Sequence of chain 1.A:
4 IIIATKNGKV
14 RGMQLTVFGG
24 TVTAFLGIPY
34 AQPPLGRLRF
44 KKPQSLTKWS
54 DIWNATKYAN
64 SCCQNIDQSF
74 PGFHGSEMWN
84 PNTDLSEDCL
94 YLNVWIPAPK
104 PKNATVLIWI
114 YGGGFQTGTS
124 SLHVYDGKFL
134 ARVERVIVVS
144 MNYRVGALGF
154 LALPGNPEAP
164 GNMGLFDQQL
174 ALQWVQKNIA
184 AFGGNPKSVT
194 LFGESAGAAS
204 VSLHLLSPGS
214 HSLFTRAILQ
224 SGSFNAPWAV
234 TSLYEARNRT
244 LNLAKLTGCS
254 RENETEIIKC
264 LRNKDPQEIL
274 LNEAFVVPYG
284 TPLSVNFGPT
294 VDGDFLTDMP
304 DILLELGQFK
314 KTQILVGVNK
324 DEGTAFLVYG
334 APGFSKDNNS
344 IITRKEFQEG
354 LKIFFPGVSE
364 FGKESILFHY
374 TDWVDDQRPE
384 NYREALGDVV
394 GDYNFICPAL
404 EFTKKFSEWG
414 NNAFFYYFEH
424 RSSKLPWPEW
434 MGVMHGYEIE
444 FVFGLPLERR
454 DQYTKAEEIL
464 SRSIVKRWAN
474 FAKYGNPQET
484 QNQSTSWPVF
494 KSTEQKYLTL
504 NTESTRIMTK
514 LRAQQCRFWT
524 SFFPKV

Binding-site contacts:
Ligand atom C26 contacts residue ASN397 of chain 1.A at 3.7 Å.
Ligand atom C09 contacts residue HIS438 of chain 1.A at 3.7 Å.
Ligand atom C33 contacts residue PRO285 of chain 1.A at 3.9 Å (hydrophobic).
Ligand atom C32 contacts residue LEU286 of chain 1.A at 3.8 Å (hydrophobic).
Ligand atom C11 contacts residue TYR332 of chain 1.A at 3.2 Å (hydrophobic).
Ligand atom C25 contacts residue PHE398 of chain 1.A at 3.5 Å (hydrophobic).
Ligand atom C12 contacts residue TYR332 of chain 1.A at 3.4 Å (hydrophobic).
Ligand atom C19 contacts residue GLY117 of chain 1.A at 3.6 Å.
Ligand atom O17 contacts residue THR120 of chain 1.A at 3.7 Å.
Ligand atom C01 contacts residue GLY116 of chain 1.A at 3.8 Å.
Ligand atom C25 contacts residue TRP231 of chain 1.A at 3.7 Å (hydrophobic).
Ligand atom C10 contacts residue ALA328 of chain 1.A at 3.9 Å (hydrophobic).
Ligand atom C29 contacts residue LEU286 of chain 1.A at 3.0 Å (hydrophobic).
Ligand atom C33 contacts residue GLY116 of chain 1.A at 3.9 Å.
Ligand atom C20 contacts residue GLY117 of chain 1.A at 3.8 Å.
Ligand atom C03 contacts residue GLY439 of chain 1.A at 3.9 Å.
Ligand atom C06 contacts residue HIS438 of chain 1.A at 4.0 Å.
Ligand atom C31 contacts residue GLY117 of chain 1.A at 3.8 Å.
Ligand atom C19 contacts residue GLY116 of chain 1.A at 3.9 Å.
Ligand atom C04 contacts residue TRP82 of chain 1.A at 3.7 Å (hydrophobic).
Ligand atom O17 contacts residue GLY116 of chain 1.A at 3.8 Å.
Ligand atom C18 contacts residue GLY116 of chain 1.A at 3.7 Å.
Ligand atom C26 contacts residue PHE398 of chain 1.A at 3.8 Å (hydrophobic).
Ligand atom C27 contacts residue ASN397 of chain 1.A at 3.8 Å.
Ligand atom C01 contacts residue SER198 of chain 1.A at 3.7 Å.
Ligand atom C13 contacts residue TYR332 of chain 1.A at 3.7 Å (hydrophobic).
Ligand atom C03 contacts residue TRP82 of chain 1.A at 3.5 Å (hydrophobic).
Ligand atom C31 contacts residue LEU286 of chain 1.A at 3.5 Å (hydrophobic).
Ligand atom C01 contacts residue GLU197 of chain 1.A at 3.5 Å.
Ligand atom C23 contacts residue TRP231 of chain 1.A at 3.8 Å (hydrophobic).
Ligand atom C16 contacts residue THR120 of chain 1.A at 3.5 Å.
Ligand atom C32 contacts residue PRO285 of chain 1.A at 3.8 Å (hydrophobic).
Ligand atom C30 contacts residue GLY117 of chain 1.A at 3.5 Å.
Ligand atom C01 contacts residue HIS438 of chain 1.A at 3.9 Å.
Ligand atom C03 contacts residue GLU197 of chain 1.A at 3.4 Å.
Ligand atom O05 contacts residue HIS438 of chain 1.A at 3.6 Å.
Ligand atom C28 contacts residue LEU286 of chain 1.A at 3.6 Å (hydrophobic).
Ligand atom N22 contacts residue GLY117 of chain 1.A at 3.8 Å.
Ligand atom C21 contacts residue PHE329 of chain 1.A at 3.8 Å (hydrophobic).
Ligand atom C34 contacts residue TRP82 of chain 1.A at 3.9 Å (hydrophobic).

This protein binds this small molecule.
Small molecule (SMILES): CC(C)(C)OC(=O)N1CCC[C@H](C[NH2+]CCOc2cccc3c2ccn3Cc2ccccc2)C1